Binding-site contacts:
Ligand atom C contacts residue MG1 of chain 1.RPC at 3.9 Å.
Ligand atom OH contacts residue MG1 of chain 1.QCC at 2.7 Å.
Ligand atom NH2 contacts residue HIS69 of chain 1.HB at 3.7 Å.
Ligand atom O contacts residue MG1 of chain 1.RPC at 3.5 Å.
Ligand atom CB contacts residue MG1 of chain 1.RPC at 4.2 Å.
Ligand atom CE2 contacts residue MG1 of chain 1.QCC at 3.4 Å.
Ligand atom CZ contacts residue MG1 of chain 1.QCC at 3.4 Å.
Ligand atom CA contacts residue MG1 of chain 1.RPC at 3.4 Å.
Ligand atom N contacts residue MG1 of chain 1.RPC at 4.4 Å.

The small molecule below binds the protein below.
Small molecule (SMILES): CC(C)C[C@H](NC(=O)[C@H](Cc1ccc(O)cc1)NC(=O)[C@@H]1CCCN1C(=O)[C@@H]1CCCN1C(=O)[C@H](CCCCN)NC(=O)[C@H](CC(=O)O)NC(=O)[C@@H](N)C(C)C)C(=O)N1CCC[C@H]1C(=O)N[C@@H](CCCN=C(N)N)C(=O)N1CCC[C@H]1C(=O)N[C@@H](CCCN=C(N)N)C(=O)N1CCC[C@H]1C(=O)N1CCC[C@H]1C=O

Sequence of chain 1.HB:
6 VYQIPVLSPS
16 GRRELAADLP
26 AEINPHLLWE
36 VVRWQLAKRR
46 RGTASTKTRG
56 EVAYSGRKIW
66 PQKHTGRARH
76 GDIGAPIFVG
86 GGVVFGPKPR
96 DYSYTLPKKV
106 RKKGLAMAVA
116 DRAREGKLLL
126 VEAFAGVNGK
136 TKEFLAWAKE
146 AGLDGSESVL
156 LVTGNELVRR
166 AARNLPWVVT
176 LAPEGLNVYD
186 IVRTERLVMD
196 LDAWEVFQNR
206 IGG